Sequence of chain 1.B:
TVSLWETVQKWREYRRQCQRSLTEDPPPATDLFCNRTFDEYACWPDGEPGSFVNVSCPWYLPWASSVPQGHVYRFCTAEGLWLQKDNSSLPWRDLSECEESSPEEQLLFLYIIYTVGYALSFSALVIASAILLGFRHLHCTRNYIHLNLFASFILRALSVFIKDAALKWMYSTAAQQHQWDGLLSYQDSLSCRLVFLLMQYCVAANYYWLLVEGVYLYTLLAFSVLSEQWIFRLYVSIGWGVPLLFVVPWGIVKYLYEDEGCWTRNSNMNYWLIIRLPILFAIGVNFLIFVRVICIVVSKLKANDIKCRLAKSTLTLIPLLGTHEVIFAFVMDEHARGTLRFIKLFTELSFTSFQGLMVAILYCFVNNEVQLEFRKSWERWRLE

The small molecule below binds the protein below.
Small molecule (SMILES): CC(C)CCC[C@@H](C)[C@H]1CC[C@H]2[C@@H]3CC=C4C[C@@H](O)CC[C@]4(C)[C@H]3CC[C@]12C

Binding-site contacts:
Ligand atom C23 contacts residue SER134 of chain 1.B at 3.5 Å.
Ligand atom C20 contacts residue SER134 of chain 1.B at 4.0 Å.
Ligand atom C21 contacts residue ALA130 of chain 1.B at 4.5 Å (hydrophobic).
Ligand atom C26 contacts residue VAL137 of chain 1.B at 4.3 Å (hydrophobic).
Ligand atom C27 contacts residue VAL137 of chain 1.B at 4.0 Å (hydrophobic).
Ligand atom O1 contacts residue TYR122 of chain 1.B at 3.3 Å (h-bond).
Ligand atom C26 contacts residue SER134 of chain 1.B at 4.3 Å.
Ligand atom C19 contacts residue THR126 of chain 1.B at 3.5 Å.
Ligand atom C19 contacts residue PHE172 of chain 1.B at 3.5 Å (hydrophobic).
Ligand atom C7 contacts residue PHE172 of chain 1.B at 4.3 Å (hydrophobic).
Ligand atom C11 contacts residue ALA130 of chain 1.B at 4.5 Å (hydrophobic).
Ligand atom C3 contacts residue TYR122 of chain 1.B at 4.5 Å (hydrophobic).
Ligand atom C18 contacts residue PHE172 of chain 1.B at 3.8 Å (hydrophobic).
Ligand atom C27 contacts residue PHE133 of chain 1.B at 3.8 Å (hydrophobic).
Ligand atom C23 contacts residue PHE133 of chain 1.B at 3.5 Å (hydrophobic).
Ligand atom C18 contacts residue ALA130 of chain 1.B at 4.0 Å (hydrophobic).
Ligand atom C24 contacts residue SER134 of chain 1.B at 3.3 Å.
Ligand atom C6 contacts residue PHE172 of chain 1.B at 4.0 Å (hydrophobic).
Ligand atom C22 contacts residue SER134 of chain 1.B at 4.2 Å.
Ligand atom C8 contacts residue PHE172 of chain 1.B at 4.3 Å (hydrophobic).
Ligand atom C21 contacts residue SER134 of chain 1.B at 3.8 Å.